Binding-site contacts:
Ligand atom O1 contacts residue PHE87 of chain 1.A at 3.3 Å.
Ligand atom C13 contacts residue ILE42 of chain 1.A at 3.6 Å (hydrophobic).
Ligand atom C3 contacts residue PHE87 of chain 1.A at 3.3 Å (hydrophobic).
Ligand atom C14 contacts residue CYS206 of chain 1.A at 3.7 Å (hydrophobic).
Ligand atom C6 contacts residue LEU83 of chain 1.A at 3.9 Å (hydrophobic).
Ligand atom C9 contacts residue CYS206 of chain 1.A at 3.3 Å (hydrophobic).
Ligand atom O contacts residue ALA101 of chain 1.A at 3.2 Å (h-bond).
Ligand atom O2 contacts residue ARG90 of chain 1.A at 3.1 Å (salt-bridge).
Ligand atom C9 contacts residue LEU210 of chain 1.A at 3.5 Å (hydrophobic).
Ligand atom CL1 contacts residue PHE120 of chain 1.A at 3.4 Å.
Ligand atom C8 contacts residue ASN80 of chain 1.A at 3.4 Å.
Ligand atom C contacts residue PHE87 of chain 1.A at 3.8 Å (hydrophobic).
Ligand atom C7 contacts residue TRP79 of chain 1.A at 3.0 Å (hydrophobic).
Ligand atom N contacts residue PHE87 of chain 1.A at 3.6 Å.
Ligand atom O contacts residue LEU100 of chain 1.A at 3.6 Å.
Ligand atom C8 contacts residue LEU210 of chain 1.A at 3.4 Å (hydrophobic).
Ligand atom C2 contacts residue LEU100 of chain 1.A at 3.9 Å (hydrophobic).
Ligand atom O contacts residue ALA45 of chain 1.A at 3.5 Å.
Ligand atom C1 contacts residue PHE87 of chain 1.A at 3.6 Å (hydrophobic).
Ligand atom C contacts residue ARG90 of chain 1.A at 3.8 Å.
Ligand atom C11 contacts residue ILE42 of chain 1.A at 3.4 Å (hydrophobic).
Ligand atom CL contacts residue HIS209 of chain 1.A at 3.5 Å.
Ligand atom C8 contacts residue TRP79 of chain 1.A at 3.6 Å (hydrophobic).
Ligand atom C6 contacts residue ALA46 of chain 1.A at 3.8 Å (hydrophobic).
Ligand atom C2 contacts residue PHE87 of chain 1.A at 3.4 Å (hydrophobic).
Ligand atom O2 contacts residue GLN49 of chain 1.A at 3.5 Å.
Ligand atom C12 contacts residue ILE42 of chain 1.A at 3.4 Å (hydrophobic).
Ligand atom C10 contacts residue LEU210 of chain 1.A at 3.9 Å (hydrophobic).
Ligand atom C17 contacts residue PHE87 of chain 1.A at 3.6 Å (hydrophobic).
Ligand atom N contacts residue ALA46 of chain 1.A at 3.7 Å.
Ligand atom O1 contacts residue ILE42 of chain 1.A at 3.2 Å.
Ligand atom C4 contacts residue PHE87 of chain 1.A at 3.7 Å (hydrophobic).
Ligand atom O contacts residue ARG90 of chain 1.A at 3.5 Å (salt-bridge).
Ligand atom C15 contacts residue CYS206 of chain 1.A at 3.9 Å (hydrophobic).
Ligand atom CL contacts residue CYS206 of chain 1.A at 3.7 Å.
Ligand atom C7 contacts residue LEU210 of chain 1.A at 3.7 Å (hydrophobic).
Ligand atom C11 contacts residue PHE87 of chain 1.A at 3.5 Å (hydrophobic).
Ligand atom O2 contacts residue PHE87 of chain 1.A at 3.5 Å.
Ligand atom C contacts residue GLN49 of chain 1.A at 3.8 Å.
Ligand atom C10 contacts residue CYS206 of chain 1.A at 3.6 Å (hydrophobic).

Sequence of chain 1.A:
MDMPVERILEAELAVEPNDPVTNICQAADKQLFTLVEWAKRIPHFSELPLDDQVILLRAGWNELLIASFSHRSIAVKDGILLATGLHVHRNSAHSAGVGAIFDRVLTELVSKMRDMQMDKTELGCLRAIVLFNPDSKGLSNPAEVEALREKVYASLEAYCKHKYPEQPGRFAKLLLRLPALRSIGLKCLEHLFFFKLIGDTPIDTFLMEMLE

The protein below binds the small molecule below.
Small molecule (SMILES): O=C(O)CCc1nc(-c2ccccc2)c(-c2cc(Cl)cc(Cl)c2)o1